Sequence of chain 1.B:
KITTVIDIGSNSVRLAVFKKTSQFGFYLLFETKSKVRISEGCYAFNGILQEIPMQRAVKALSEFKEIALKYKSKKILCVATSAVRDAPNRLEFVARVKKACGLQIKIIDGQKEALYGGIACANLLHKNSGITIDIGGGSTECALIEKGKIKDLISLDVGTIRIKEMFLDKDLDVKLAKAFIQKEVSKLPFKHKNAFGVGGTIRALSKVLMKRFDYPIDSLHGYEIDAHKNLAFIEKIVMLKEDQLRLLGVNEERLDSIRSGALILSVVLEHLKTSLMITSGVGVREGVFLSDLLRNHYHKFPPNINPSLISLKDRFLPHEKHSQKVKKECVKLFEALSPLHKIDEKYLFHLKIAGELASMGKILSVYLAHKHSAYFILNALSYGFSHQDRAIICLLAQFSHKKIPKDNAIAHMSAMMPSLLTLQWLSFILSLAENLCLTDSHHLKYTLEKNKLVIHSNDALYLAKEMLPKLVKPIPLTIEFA

Sequence of chain 1.A:
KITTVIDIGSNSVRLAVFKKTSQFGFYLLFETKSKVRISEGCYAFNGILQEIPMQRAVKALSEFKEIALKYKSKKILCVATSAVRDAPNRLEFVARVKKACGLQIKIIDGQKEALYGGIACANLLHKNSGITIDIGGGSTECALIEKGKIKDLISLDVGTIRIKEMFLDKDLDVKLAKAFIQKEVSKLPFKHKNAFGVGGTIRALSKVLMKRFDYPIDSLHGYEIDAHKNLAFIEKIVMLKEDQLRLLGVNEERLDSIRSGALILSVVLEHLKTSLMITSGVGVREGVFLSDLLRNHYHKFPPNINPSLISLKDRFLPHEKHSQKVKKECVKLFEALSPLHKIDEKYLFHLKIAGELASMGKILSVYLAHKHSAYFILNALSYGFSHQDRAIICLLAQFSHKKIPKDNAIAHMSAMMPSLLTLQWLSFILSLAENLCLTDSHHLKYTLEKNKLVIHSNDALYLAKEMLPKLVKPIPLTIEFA

Binding-site contacts:
Ligand atom O4' contacts residue GLU44 of chain 1.B at 3.6 Å.
Ligand atom PB contacts residue MG1 of chain 1.F at 3.1 Å.
Ligand atom O3' contacts residue LYS46 of chain 1.B at 3.6 Å (salt-bridge).
Ligand atom O6 contacts residue HIS234 of chain 1.B at 3.8 Å.
Ligand atom N1 contacts residue GLY294 of chain 1.B at 2.9 Å (h-bond).
Ligand atom C6 contacts residue LEU233 of chain 1.B at 3.6 Å (hydrophobic).
Ligand atom C5 contacts residue TYR380 of chain 1.A at 3.5 Å (hydrophobic).
Ligand atom C8 contacts residue LEU233 of chain 1.B at 3.6 Å (hydrophobic).
Ligand atom N2 contacts residue TYR380 of chain 1.A at 3.4 Å (h-bond).
Ligand atom O1G contacts residue MG1 of chain 1.F at 2.6 Å.
Ligand atom N7 contacts residue LEU233 of chain 1.B at 3.5 Å.
Ligand atom O1G contacts residue VAL379 of chain 1.A at 2.6 Å (h-bond).
Ligand atom O1G contacts residue LEU381 of chain 1.A at 3.2 Å (h-bond).
Ligand atom O2B contacts residue MG1 of chain 1.F at 2.0 Å.
Ligand atom C6 contacts residue TYR380 of chain 1.A at 3.4 Å (hydrophobic).
Ligand atom O2' contacts residue LYS220 of chain 1.B at 3.8 Å.
Ligand atom C2 contacts residue GLY294 of chain 1.B at 3.1 Å.
Ligand atom PG contacts residue MG1 of chain 1.F at 3.6 Å.
Ligand atom C6 contacts residue GLY294 of chain 1.B at 3.7 Å.
Ligand atom C2 contacts residue TYR380 of chain 1.A at 3.1 Å (hydrophobic).
Ligand atom C5 contacts residue LEU233 of chain 1.B at 3.6 Å (hydrophobic).
Ligand atom O6 contacts residue LEU233 of chain 1.B at 3.6 Å.
Ligand atom O2A contacts residue LEU381 of chain 1.A at 3.1 Å (h-bond).
Ligand atom O1G contacts residue ALA382 of chain 1.A at 2.6 Å (h-bond).
Ligand atom O2G contacts residue HIS383 of chain 1.A at 3.1 Å (h-bond).
Ligand atom O3G contacts residue ALA382 of chain 1.A at 3.4 Å (h-bond).
Ligand atom O6 contacts residue TYR380 of chain 1.A at 3.8 Å.
Ligand atom C4 contacts residue TYR380 of chain 1.A at 3.3 Å (hydrophobic).
Ligand atom PG contacts residue HIS383 of chain 1.A at 3.5 Å.
Ligand atom O1A contacts residue VAL379 of chain 1.A at 3.6 Å.
Ligand atom N3 contacts residue TYR380 of chain 1.A at 3.5 Å.
Ligand atom PG contacts residue ALA382 of chain 1.A at 3.6 Å.
Ligand atom O1A contacts residue MG1 of chain 1.F at 2.9 Å.
Ligand atom N2 contacts residue ARG298 of chain 1.B at 3.0 Å (salt-bridge).
Ligand atom O3G contacts residue HIS383 of chain 1.A at 3.0 Å (h-bond).
Ligand atom N7 contacts residue TYR380 of chain 1.A at 3.8 Å.
Ligand atom O1A contacts residue TYR380 of chain 1.A at 3.4 Å.
Ligand atom N1 contacts residue TYR380 of chain 1.A at 3.1 Å (h-bond).
Ligand atom N2 contacts residue GLY294 of chain 1.B at 2.5 Å (h-bond).
Ligand atom O2G contacts residue MG1 of chain 1.F at 3.5 Å.

The small molecule below binds the protein below.
Small molecule (SMILES): Nc1nc2c(ncn2[C@@H]2O[C@H](CO[P](=O)(O)O[P](=O)(O)NP(=O)(O)O)[C@@H](O)[C@H]2O)c(=O)[nH]1